Binding-site contacts:
Ligand atom C3 contacts residue ASN367 of chain 1.C at 3.8 Å.
Ligand atom O5 contacts residue TYR370 of chain 1.C at 4.5 Å.
Ligand atom O6 contacts residue ILE372 of chain 1.C at 4.4 Å.
Ligand atom O5 contacts residue ASN367 of chain 1.C at 2.4 Å (h-bond).
Ligand atom C3 contacts residue SER369 of chain 1.C at 4.4 Å.
Ligand atom C8 contacts residue GLY368 of chain 1.C at 4.4 Å.
Ligand atom C4 contacts residue ASN367 of chain 1.C at 4.2 Å.
Ligand atom C5 contacts residue ASN367 of chain 1.C at 3.7 Å.
Ligand atom O7 contacts residue ASN367 of chain 1.C at 3.5 Å (h-bond).
Ligand atom C7 contacts residue ASN367 of chain 1.C at 3.5 Å.
Ligand atom C8 contacts residue SER369 of chain 1.C at 4.0 Å.
Ligand atom C1 contacts residue ASN367 of chain 1.C at 1.4 Å.
Ligand atom C7 contacts residue SER369 of chain 1.C at 4.0 Å.
Ligand atom O5 contacts residue ILE372 of chain 1.C at 4.1 Å.
Ligand atom N2 contacts residue SER369 of chain 1.C at 3.2 Å (h-bond).
Ligand atom C2 contacts residue ASN367 of chain 1.C at 2.5 Å.
Ligand atom C2 contacts residue SER369 of chain 1.C at 4.0 Å.
Ligand atom O6 contacts residue TYR370 of chain 1.C at 4.1 Å.
Ligand atom C1 contacts residue SER369 of chain 1.C at 3.9 Å.
Ligand atom C8 contacts residue ASN367 of chain 1.C at 3.5 Å.
Ligand atom N2 contacts residue ASN367 of chain 1.C at 3.0 Å (h-bond).

Sequence of chain 1.C:
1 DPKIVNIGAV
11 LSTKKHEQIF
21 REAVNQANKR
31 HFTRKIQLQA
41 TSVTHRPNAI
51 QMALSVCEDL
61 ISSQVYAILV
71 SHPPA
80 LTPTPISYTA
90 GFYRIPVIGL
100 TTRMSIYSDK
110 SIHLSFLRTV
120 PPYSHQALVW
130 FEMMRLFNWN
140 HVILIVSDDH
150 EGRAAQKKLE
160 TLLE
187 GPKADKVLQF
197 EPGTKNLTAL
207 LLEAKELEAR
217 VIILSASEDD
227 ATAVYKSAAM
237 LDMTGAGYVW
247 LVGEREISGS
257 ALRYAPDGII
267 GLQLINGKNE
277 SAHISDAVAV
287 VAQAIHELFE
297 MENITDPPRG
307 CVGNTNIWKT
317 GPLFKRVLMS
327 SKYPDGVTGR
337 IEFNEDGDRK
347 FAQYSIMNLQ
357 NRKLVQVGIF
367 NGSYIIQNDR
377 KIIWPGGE

This protein binds this small molecule.
Small molecule (SMILES): CC(=O)N[C@@H]1[C@@H](O)[C@H](O)[C@@H](CO)O[C@H]1O